Sequence of chain 1.H:
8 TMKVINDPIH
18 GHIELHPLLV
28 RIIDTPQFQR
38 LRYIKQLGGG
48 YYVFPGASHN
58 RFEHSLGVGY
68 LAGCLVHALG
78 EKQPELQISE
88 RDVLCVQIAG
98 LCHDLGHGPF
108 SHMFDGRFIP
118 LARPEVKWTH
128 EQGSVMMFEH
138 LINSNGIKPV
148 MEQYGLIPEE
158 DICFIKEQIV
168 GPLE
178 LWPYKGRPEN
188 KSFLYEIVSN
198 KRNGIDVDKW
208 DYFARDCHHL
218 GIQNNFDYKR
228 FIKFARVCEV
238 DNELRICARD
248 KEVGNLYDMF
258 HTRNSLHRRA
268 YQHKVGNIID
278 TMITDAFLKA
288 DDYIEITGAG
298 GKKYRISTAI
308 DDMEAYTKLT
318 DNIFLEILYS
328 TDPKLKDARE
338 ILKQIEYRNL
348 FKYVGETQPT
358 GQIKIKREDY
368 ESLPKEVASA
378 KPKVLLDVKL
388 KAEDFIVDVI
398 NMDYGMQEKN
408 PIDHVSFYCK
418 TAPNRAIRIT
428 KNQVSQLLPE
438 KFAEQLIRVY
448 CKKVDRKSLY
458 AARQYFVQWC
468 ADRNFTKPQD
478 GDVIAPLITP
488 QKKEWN

Sequence of chain 1.F:
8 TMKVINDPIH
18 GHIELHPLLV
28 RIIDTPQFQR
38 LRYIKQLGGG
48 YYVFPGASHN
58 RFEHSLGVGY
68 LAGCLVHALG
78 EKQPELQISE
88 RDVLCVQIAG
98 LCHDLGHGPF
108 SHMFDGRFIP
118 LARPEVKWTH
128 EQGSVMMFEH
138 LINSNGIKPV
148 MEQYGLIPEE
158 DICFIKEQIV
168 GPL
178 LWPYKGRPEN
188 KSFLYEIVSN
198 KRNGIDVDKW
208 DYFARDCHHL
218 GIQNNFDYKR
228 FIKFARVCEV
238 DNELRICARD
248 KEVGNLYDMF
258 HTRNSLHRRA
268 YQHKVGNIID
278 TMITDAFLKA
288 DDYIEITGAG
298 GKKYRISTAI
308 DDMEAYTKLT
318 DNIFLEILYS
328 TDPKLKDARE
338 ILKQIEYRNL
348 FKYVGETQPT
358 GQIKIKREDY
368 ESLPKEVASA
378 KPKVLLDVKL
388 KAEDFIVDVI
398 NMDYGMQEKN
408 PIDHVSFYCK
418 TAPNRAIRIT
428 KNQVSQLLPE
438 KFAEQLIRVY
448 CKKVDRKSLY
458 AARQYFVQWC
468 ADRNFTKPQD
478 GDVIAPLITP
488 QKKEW

This small molecule binds to this protein.
Small molecule (SMILES): Nc1ncnc2c1ncn2[C@H]1C[C@H](O)[C@@H](CO[P](=O)(O)O[P](=O)(O)OP(=O)(O)O)O1

Binding-site contacts:
Ligand atom O3G contacts residue ARG246 of chain 1.H at 3.1 Å (salt-bridge).
Ligand atom O3' contacts residue GTP1 of chain 1.CB at 3.1 Å (h-bond).
Ligand atom PG contacts residue MG1 of chain 1.AB at 2.9 Å.
Ligand atom C3' contacts residue VAL50 of chain 1.E at 3.4 Å (hydrophobic).
Ligand atom PB contacts residue GTP1 of chain 1.CB at 3.5 Å.
Ligand atom O2G contacts residue ARG246 of chain 1.H at 2.7 Å (salt-bridge).
Ligand atom O3A contacts residue LYS248 of chain 1.H at 3.1 Å (salt-bridge).
Ligand atom O3' contacts residue VAL50 of chain 1.E at 2.7 Å (h-bond).
Ligand atom O3B contacts residue LYS271 of chain 1.E at 2.8 Å (salt-bridge).
Ligand atom O2A contacts residue HIS270 of chain 1.E at 2.4 Å (h-bond).
Ligand atom O1B contacts residue MG1 of chain 1.AB at 2.5 Å.
Ligand atom C4' contacts residue GTP1 of chain 1.CB at 3.5 Å.
Ligand atom N3 contacts residue ASN13 of chain 1.F at 3.1 Å (h-bond).
Ligand atom C4 contacts residue ARG227 of chain 1.H at 3.2 Å.
Ligand atom O1G contacts residue LYS417 of chain 1.H at 2.9 Å (salt-bridge).
Ligand atom N7 contacts residue ARG227 of chain 1.H at 3.5 Å (salt-bridge).
Ligand atom N6 contacts residue ARG266 of chain 1.E at 3.2 Å.
Ligand atom C5' contacts residue VAL11 of chain 1.F at 3.2 Å (hydrophobic).
Ligand atom O4' contacts residue ARG227 of chain 1.H at 3.1 Å (salt-bridge).
Ligand atom O2B contacts residue GTP1 of chain 1.CB at 3.1 Å.
Ligand atom O3B contacts residue GTP1 of chain 1.CB at 3.0 Å (h-bond).
Ligand atom N6 contacts residue ASN252 of chain 1.H at 3.4 Å (h-bond).
Ligand atom O3' contacts residue ASN13 of chain 1.F at 3.0 Å (h-bond).
Ligand atom N9 contacts residue ARG227 of chain 1.H at 3.3 Å (salt-bridge).
Ligand atom O2G contacts residue LYS271 of chain 1.E at 3.3 Å (salt-bridge).
Ligand atom O3G contacts residue LYS248 of chain 1.H at 3.0 Å (salt-bridge).
Ligand atom PG contacts residue GTP1 of chain 1.CB at 3.3 Å.
Ligand atom O2B contacts residue LYS271 of chain 1.E at 3.4 Å (salt-bridge).
Ligand atom O1A contacts residue ARG227 of chain 1.H at 2.8 Å (salt-bridge).
Ligand atom O2B contacts residue HIS270 of chain 1.E at 3.2 Å.
Ligand atom O1G contacts residue MG1 of chain 1.AB at 2.0 Å.
Ligand atom C3' contacts residue GTP1 of chain 1.CB at 3.2 Å.
Ligand atom O1B contacts residue GTP1 of chain 1.CB at 2.8 Å (h-bond).
Ligand atom N3 contacts residue ARG227 of chain 1.H at 3.5 Å (salt-bridge).
Ligand atom O3B contacts residue MG1 of chain 1.AB at 3.3 Å.
Ligand atom O1A contacts residue LYS248 of chain 1.H at 3.1 Å (salt-bridge).
Ligand atom C5 contacts residue ARG227 of chain 1.H at 3.4 Å.
Ligand atom C4' contacts residue VAL11 of chain 1.F at 3.5 Å (hydrophobic).
Ligand atom O3G contacts residue MG1 of chain 1.AB at 3.1 Å.
Ligand atom O1G contacts residue GTP1 of chain 1.CB at 2.5 Å (h-bond).

Sequence of chain 1.E:
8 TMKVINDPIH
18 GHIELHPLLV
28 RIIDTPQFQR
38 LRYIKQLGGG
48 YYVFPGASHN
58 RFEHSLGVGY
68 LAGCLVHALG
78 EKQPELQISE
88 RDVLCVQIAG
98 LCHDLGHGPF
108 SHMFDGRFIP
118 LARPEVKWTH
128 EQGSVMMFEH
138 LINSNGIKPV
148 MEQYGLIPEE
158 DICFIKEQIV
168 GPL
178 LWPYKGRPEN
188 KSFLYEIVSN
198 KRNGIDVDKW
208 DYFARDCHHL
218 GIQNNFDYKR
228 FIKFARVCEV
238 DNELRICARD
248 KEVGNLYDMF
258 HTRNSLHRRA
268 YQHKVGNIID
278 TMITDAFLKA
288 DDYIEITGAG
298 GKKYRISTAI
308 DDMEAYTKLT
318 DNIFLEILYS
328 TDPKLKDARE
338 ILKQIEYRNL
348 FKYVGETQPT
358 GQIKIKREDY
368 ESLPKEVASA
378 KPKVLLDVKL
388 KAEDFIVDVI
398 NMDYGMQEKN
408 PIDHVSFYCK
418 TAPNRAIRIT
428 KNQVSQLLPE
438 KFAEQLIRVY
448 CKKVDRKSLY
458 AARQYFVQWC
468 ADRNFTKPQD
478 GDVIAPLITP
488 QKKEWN